Sequence of chain 1.A:
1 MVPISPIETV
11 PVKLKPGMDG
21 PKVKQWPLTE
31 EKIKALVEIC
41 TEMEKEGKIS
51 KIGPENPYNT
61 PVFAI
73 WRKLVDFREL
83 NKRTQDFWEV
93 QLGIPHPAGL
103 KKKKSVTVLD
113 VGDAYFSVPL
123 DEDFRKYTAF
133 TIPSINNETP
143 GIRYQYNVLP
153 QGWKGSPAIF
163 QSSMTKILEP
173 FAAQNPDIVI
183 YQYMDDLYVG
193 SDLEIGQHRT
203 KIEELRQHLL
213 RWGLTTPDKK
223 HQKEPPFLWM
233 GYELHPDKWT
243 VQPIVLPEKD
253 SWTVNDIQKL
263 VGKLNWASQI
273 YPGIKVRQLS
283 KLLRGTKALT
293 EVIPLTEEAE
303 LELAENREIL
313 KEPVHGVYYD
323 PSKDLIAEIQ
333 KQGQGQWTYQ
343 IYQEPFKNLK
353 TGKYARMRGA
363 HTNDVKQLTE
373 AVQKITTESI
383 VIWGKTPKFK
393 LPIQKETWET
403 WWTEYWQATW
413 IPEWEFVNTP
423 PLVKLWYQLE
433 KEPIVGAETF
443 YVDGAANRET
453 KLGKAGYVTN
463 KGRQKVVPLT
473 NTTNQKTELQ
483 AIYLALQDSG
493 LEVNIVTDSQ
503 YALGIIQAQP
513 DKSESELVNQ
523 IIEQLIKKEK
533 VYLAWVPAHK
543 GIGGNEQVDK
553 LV

This small molecule binds to this protein.
Small molecule (SMILES): Cc1cc(Oc2ccc(F)cc2OCCn2ccc(=O)[nH]c2=O)c(C)c2cc(C#N)ccc12

Binding-site contacts:
Ligand atom CAY contacts residue TYR190 of chain 1.A at 3.3 Å (hydrophobic).
Ligand atom C31 contacts residue VAL108 of chain 1.A at 3.3 Å (hydrophobic).
Ligand atom CAJ contacts residue TYR190 of chain 1.A at 3.7 Å (hydrophobic).
Ligand atom C02 contacts residue VAL181 of chain 1.A at 3.5 Å (hydrophobic).
Ligand atom CBB contacts residue TYR190 of chain 1.A at 3.7 Å (hydrophobic).
Ligand atom C02 contacts residue TYR190 of chain 1.A at 3.4 Å (hydrophobic).
Ligand atom CAH contacts residue TYR190 of chain 1.A at 3.6 Å (hydrophobic).
Ligand atom CAI contacts residue TYR190 of chain 1.A at 3.4 Å (hydrophobic).
Ligand atom CBA contacts residue TYR190 of chain 1.A at 3.5 Å (hydrophobic).
Ligand atom C0D contacts residue LYS103 of chain 1.A at 2.9 Å.
Ligand atom C32 contacts residue LEU102 of chain 1.A at 3.7 Å (hydrophobic).
Ligand atom O0S contacts residue PHE229 of chain 1.A at 3.6 Å.
Ligand atom O0Q contacts residue PRO238 of chain 1.A at 3.7 Å.
Ligand atom C00 contacts residue LYS105 of chain 1.A at 3.7 Å.
Ligand atom C00 contacts residue LYS103 of chain 1.A at 3.6 Å.
Ligand atom CBC contacts residue PHE229 of chain 1.A at 3.8 Å (hydrophobic).
Ligand atom O0A contacts residue VAL108 of chain 1.A at 3.1 Å.
Ligand atom C0E contacts residue TYR320 of chain 1.A at 3.4 Å (hydrophobic).
Ligand atom C31 contacts residue VAL110 of chain 1.A at 3.5 Å (hydrophobic).
Ligand atom CAZ contacts residue TRP231 of chain 1.A at 3.3 Å (hydrophobic).
Ligand atom N0M contacts residue PRO238 of chain 1.A at 3.6 Å (h-bond).
Ligand atom F33 contacts residue TYR183 of chain 1.A at 3.7 Å.
Ligand atom C0O contacts residue TYR320 of chain 1.A at 3.5 Å (hydrophobic).
Ligand atom O0S contacts residue PRO238 of chain 1.A at 3.6 Å.
Ligand atom CBB contacts residue VAL110 of chain 1.A at 3.6 Å (hydrophobic).
Ligand atom F33 contacts residue VAL181 of chain 1.A at 3.1 Å.
Ligand atom C0D contacts residue LEU102 of chain 1.A at 3.7 Å (hydrophobic).
Ligand atom N0M contacts residue VAL108 of chain 1.A at 3.6 Å.
Ligand atom C0P contacts residue TYR320 of chain 1.A at 3.1 Å (hydrophobic).
Ligand atom C04 contacts residue VAL108 of chain 1.A at 3.7 Å (hydrophobic).
Ligand atom NBD contacts residue PHE229 of chain 1.A at 3.7 Å.
Ligand atom CAM contacts residue LEU102 of chain 1.A at 3.6 Å (hydrophobic).
Ligand atom C0K contacts residue PRO238 of chain 1.A at 3.7 Å (hydrophobic).
Ligand atom O0Q contacts residue LYS104 of chain 1.A at 3.7 Å.
Ligand atom N0H contacts residue TYR320 of chain 1.A at 3.5 Å.
Ligand atom C03 contacts residue TYR190 of chain 1.A at 3.3 Å (hydrophobic).
Ligand atom CAZ contacts residue TYR190 of chain 1.A at 3.3 Å (hydrophobic).
Ligand atom O0Q contacts residue LYS105 of chain 1.A at 3.0 Å (salt-bridge).
Ligand atom C0O contacts residue HIS237 of chain 1.A at 3.7 Å.
Ligand atom C02 contacts residue GLY192 of chain 1.A at 3.6 Å.